A protein and the small-molecule ligand that binds it are described below.
Small molecule (SMILES): CC(=O)N[C@@H]1[C@@H](O)[C@H](O)[C@@H](CO)O[C@H]1O

Sequence of chain 3.A:
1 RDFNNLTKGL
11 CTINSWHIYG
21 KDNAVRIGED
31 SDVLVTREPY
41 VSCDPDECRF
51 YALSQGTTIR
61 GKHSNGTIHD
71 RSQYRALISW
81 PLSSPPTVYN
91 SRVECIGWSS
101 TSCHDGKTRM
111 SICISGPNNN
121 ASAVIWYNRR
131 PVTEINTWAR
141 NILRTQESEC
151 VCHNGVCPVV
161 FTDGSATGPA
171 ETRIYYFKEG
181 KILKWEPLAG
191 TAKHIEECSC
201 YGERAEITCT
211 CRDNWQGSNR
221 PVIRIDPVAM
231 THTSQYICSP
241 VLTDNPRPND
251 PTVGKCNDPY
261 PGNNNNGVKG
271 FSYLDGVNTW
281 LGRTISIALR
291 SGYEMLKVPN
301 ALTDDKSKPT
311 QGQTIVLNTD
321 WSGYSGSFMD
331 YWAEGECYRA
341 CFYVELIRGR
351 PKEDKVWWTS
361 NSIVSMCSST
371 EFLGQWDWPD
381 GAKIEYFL

Binding-site contacts:
Ligand atom C1 contacts residue TRP357 of chain 3.A at 3.8 Å (hydrophobic).
Ligand atom O5 contacts residue ASN65 of chain 3.A at 2.4 Å (h-bond).
Ligand atom O6 contacts residue ASN65 of chain 3.A at 4.4 Å.
Ligand atom C5 contacts residue TRP357 of chain 3.A at 4.0 Å (hydrophobic).
Ligand atom C4 contacts residue TRP357 of chain 3.A at 4.4 Å (hydrophobic).
Ligand atom C8 contacts residue TRP357 of chain 3.A at 3.6 Å (hydrophobic).
Ligand atom C7 contacts residue ASN65 of chain 3.A at 3.7 Å.
Ligand atom O3 contacts residue TRP357 of chain 3.A at 4.3 Å.
Ligand atom C1 contacts residue ASN65 of chain 3.A at 1.5 Å.
Ligand atom C4 contacts residue ASN65 of chain 3.A at 4.3 Å.
Ligand atom C2 contacts residue TRP357 of chain 3.A at 4.2 Å (hydrophobic).
Ligand atom N2 contacts residue ASN65 of chain 3.A at 3.0 Å (h-bond).
Ligand atom O4 contacts residue TRP357 of chain 3.A at 4.4 Å.
Ligand atom O5 contacts residue TRP357 of chain 3.A at 4.4 Å.
Ligand atom C3 contacts residue ASN65 of chain 3.A at 4.0 Å.
Ligand atom C5 contacts residue ASN65 of chain 3.A at 3.7 Å.
Ligand atom C7 contacts residue TRP357 of chain 3.A at 4.1 Å (hydrophobic).
Ligand atom N2 contacts residue TRP357 of chain 3.A at 3.4 Å (h-bond).
Ligand atom O7 contacts residue ASN65 of chain 3.A at 4.0 Å.
Ligand atom C3 contacts residue TRP357 of chain 3.A at 3.8 Å (hydrophobic).
Ligand atom C2 contacts residue ASN65 of chain 3.A at 2.5 Å.